This small molecule binds to this protein.
Small molecule (SMILES): CC(=O)N[C@@H]1[C@@H](O)[C@H](O)[C@@H](CO)O[C@H]1O

Binding-site contacts:
Ligand atom O7 contacts residue ASN215 of chain 1.H at 3.8 Å.
Ligand atom N2 contacts residue ASN215 of chain 1.H at 2.9 Å (h-bond).
Ligand atom C2 contacts residue ASN215 of chain 1.H at 2.5 Å.
Ligand atom C5 contacts residue ASN215 of chain 1.H at 3.7 Å.
Ligand atom C8 contacts residue LEU16 of chain 1.H at 3.9 Å (hydrophobic).
Ligand atom C5 contacts residue TYR13 of chain 1.H at 4.3 Å (hydrophobic).
Ligand atom C7 contacts residue PRO14 of chain 1.H at 3.4 Å (hydrophobic).
Ligand atom C4 contacts residue ASN215 of chain 1.H at 4.3 Å.
Ligand atom O7 contacts residue LEU16 of chain 1.H at 4.4 Å.
Ligand atom C1 contacts residue ASN215 of chain 1.H at 1.5 Å.
Ligand atom C1 contacts residue PRO14 of chain 1.H at 3.9 Å (hydrophobic).
Ligand atom N2 contacts residue ARG15 of chain 1.H at 4.2 Å.
Ligand atom C8 contacts residue ARG15 of chain 1.H at 3.6 Å.
Ligand atom C8 contacts residue PRO14 of chain 1.H at 3.3 Å (hydrophobic).
Ligand atom N2 contacts residue PRO14 of chain 1.H at 2.7 Å (h-bond).
Ligand atom C3 contacts residue ASN215 of chain 1.H at 3.9 Å.
Ligand atom O5 contacts residue ASN215 of chain 1.H at 2.4 Å (h-bond).
Ligand atom O6 contacts residue TYR13 of chain 1.H at 3.9 Å.
Ligand atom C8 contacts residue ARG287 of chain 1.H at 4.5 Å.
Ligand atom O5 contacts residue TYR13 of chain 1.H at 4.2 Å.
Ligand atom C2 contacts residue PRO14 of chain 1.H at 3.7 Å (hydrophobic).
Ligand atom C1 contacts residue TYR13 of chain 1.H at 4.3 Å (hydrophobic).
Ligand atom C3 contacts residue PRO14 of chain 1.H at 4.1 Å (hydrophobic).
Ligand atom C7 contacts residue ASN215 of chain 1.H at 3.5 Å.
Ligand atom C7 contacts residue ARG15 of chain 1.H at 4.5 Å.
Ligand atom C7 contacts residue LEU16 of chain 1.H at 4.5 Å (hydrophobic).

Sequence of chain 1.H:
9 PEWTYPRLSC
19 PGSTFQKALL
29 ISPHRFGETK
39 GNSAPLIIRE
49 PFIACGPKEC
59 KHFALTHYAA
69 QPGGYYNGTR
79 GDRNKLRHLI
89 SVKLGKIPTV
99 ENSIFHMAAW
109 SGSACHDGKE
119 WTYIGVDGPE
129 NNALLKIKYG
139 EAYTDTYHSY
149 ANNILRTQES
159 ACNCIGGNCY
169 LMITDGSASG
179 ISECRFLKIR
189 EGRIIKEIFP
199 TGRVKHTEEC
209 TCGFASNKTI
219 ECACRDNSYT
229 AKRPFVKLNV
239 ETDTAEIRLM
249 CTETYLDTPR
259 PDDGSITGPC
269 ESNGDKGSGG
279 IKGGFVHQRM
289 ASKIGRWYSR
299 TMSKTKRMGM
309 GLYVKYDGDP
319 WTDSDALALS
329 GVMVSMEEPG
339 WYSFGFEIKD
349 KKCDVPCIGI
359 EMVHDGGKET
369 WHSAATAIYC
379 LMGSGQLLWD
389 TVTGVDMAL